Sequence of chain 1.A:
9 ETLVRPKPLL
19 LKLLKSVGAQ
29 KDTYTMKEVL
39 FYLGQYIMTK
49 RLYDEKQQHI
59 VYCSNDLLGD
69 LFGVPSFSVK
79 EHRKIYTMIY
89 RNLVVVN

Binding-site contacts:
Ligand atom C1 contacts residue ILE45 of chain 1.A at 4.1 Å (hydrophobic).
Ligand atom CL contacts residue HIS80 of chain 2.A at 3.8 Å.
Ligand atom C31 contacts residue VAL77 of chain 2.A at 4.2 Å (hydrophobic).
Ligand atom C2 contacts residue LEU41 of chain 1.A at 3.9 Å (hydrophobic).
Ligand atom C8 contacts residue ILE83 of chain 2.A at 3.8 Å (hydrophobic).
Ligand atom O3 contacts residue GLY42 of chain 1.A at 3.2 Å.
Ligand atom C8 contacts residue VAL77 of chain 2.A at 3.4 Å (hydrophobic).
Ligand atom C13 contacts residue VAL77 of chain 2.A at 3.6 Å (hydrophobic).
Ligand atom C13 contacts residue MET46 of chain 1.A at 4.1 Å (hydrophobic).
Ligand atom C6 contacts residue VAL77 of chain 2.A at 3.9 Å (hydrophobic).
Ligand atom C13 contacts residue VAL59 of chain 1.A at 4.1 Å (hydrophobic).
Ligand atom C33 contacts residue GLN56 of chain 1.A at 3.5 Å.
Ligand atom C32 contacts residue VAL77 of chain 2.A at 3.8 Å (hydrophobic).
Ligand atom C6 contacts residue ILE45 of chain 1.A at 3.9 Å (hydrophobic).
Ligand atom C13 contacts residue GLN56 of chain 1.A at 3.6 Å.
Ligand atom C12 contacts residue VAL77 of chain 2.A at 4.1 Å (hydrophobic).
Ligand atom O2 contacts residue GLN56 of chain 1.A at 4.1 Å.
Ligand atom C32 contacts residue MET46 of chain 1.A at 4.2 Å (hydrophobic).
Ligand atom C23 contacts residue ILE45 of chain 1.A at 3.6 Å (hydrophobic).
Ligand atom C5 contacts residue VAL77 of chain 2.A at 3.9 Å (hydrophobic).
Ligand atom CL contacts residue TYR84 of chain 2.A at 3.4 Å.
Ligand atom C23 contacts residue GLY42 of chain 1.A at 3.7 Å.
Ligand atom O2 contacts residue HIS57 of chain 1.A at 4.1 Å.
Ligand atom C2 contacts residue LEU38 of chain 1.A at 3.9 Å (hydrophobic).
Ligand atom C33 contacts residue HIS57 of chain 1.A at 4.0 Å.
Ligand atom CL6 contacts residue LEU41 of chain 1.A at 4.1 Å.
Ligand atom CL6 contacts residue ILE83 of chain 2.A at 4.1 Å.
Ligand atom CL6 contacts residue ILE45 of chain 1.A at 3.8 Å.
Ligand atom C22 contacts residue VAL77 of chain 2.A at 4.1 Å (hydrophobic).
Ligand atom C3 contacts residue LEU38 of chain 1.A at 3.5 Å (hydrophobic).
Ligand atom C8 contacts residue HIS80 of chain 2.A at 3.8 Å.
Ligand atom C23 contacts residue MET46 of chain 1.A at 3.3 Å (hydrophobic).
Ligand atom C52 contacts residue VAL77 of chain 2.A at 4.1 Å (hydrophobic).
Ligand atom C9 contacts residue HIS80 of chain 2.A at 4.0 Å.
Ligand atom CL6 contacts residue PHE75 of chain 2.A at 4.0 Å.
Ligand atom C7 contacts residue VAL77 of chain 2.A at 3.7 Å (hydrophobic).
Ligand atom C10 contacts residue LEU38 of chain 1.A at 3.8 Å (hydrophobic).
Ligand atom CL contacts residue ILE83 of chain 2.A at 3.8 Å.
Ligand atom C42 contacts residue GLN56 of chain 1.A at 4.2 Å.
Ligand atom C43 contacts residue MET46 of chain 1.A at 4.0 Å (hydrophobic).

Sequence of chain 2.A:
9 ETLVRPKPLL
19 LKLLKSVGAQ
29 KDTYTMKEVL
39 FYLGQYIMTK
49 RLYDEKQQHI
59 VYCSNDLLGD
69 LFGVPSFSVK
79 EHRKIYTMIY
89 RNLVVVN

This small molecule binds to this protein.
Small molecule (SMILES): C=C1C(=O)NCCN1C(=O)N1C(c2ccc(OC)cc2OC(C)C)=N[C@@H](c2ccc(Cl)cc2)[C@H]1c1ccc(Cl)cc1